The protein below binds the small molecule below.
Small molecule (SMILES): CC(=O)N[C@@H]1[C@@H](O)[C@H](O[C@@H]2O[C@H](CO)[C@H](O)[C@H](O[C@]3(C(=O)O)C[C@H](O)[C@@H](NC(C)=O)[C@H]([C@H](O)[C@H](O)CO)O3)[C@H]2O)[C@@H](CO)O[C@H]1O

Sequence of chain 44.A:
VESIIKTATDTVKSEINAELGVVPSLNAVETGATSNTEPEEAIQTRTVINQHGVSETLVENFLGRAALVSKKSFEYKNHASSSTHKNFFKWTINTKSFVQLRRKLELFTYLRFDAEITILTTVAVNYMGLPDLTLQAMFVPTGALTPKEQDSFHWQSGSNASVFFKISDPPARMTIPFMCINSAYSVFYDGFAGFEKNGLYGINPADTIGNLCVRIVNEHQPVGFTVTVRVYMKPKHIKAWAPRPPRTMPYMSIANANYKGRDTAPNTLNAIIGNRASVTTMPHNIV

Sequence of chain 44.C:
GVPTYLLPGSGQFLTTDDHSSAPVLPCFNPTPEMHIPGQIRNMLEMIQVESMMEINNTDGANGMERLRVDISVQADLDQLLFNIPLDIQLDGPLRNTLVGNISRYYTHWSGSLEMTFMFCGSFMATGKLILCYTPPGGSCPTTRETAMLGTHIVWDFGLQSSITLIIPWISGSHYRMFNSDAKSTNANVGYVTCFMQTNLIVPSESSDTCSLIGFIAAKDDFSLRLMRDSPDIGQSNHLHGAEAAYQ

Binding-site contacts:
Ligand atom C2 contacts residue ASP91 of chain 44.C at 3.2 Å.
Ligand atom O2 contacts residue GLY282 of chain 44.A at 3.8 Å.
Ligand atom O5 contacts residue ASN283 of chain 44.A at 3.7 Å.
Ligand atom C4 contacts residue ASN275 of chain 44.A at 3.7 Å.
Ligand atom O6 contacts residue ASN283 of chain 44.A at 3.0 Å (h-bond).
Ligand atom O4 contacts residue ARG95 of chain 44.C at 3.5 Å.
Ligand atom C10 contacts residue PRO231 of chain 44.C at 3.8 Å (hydrophobic).
Ligand atom C4 contacts residue ASP232 of chain 44.C at 3.4 Å.
Ligand atom O10 contacts residue ASN275 of chain 44.A at 3.0 Å (h-bond).
Ligand atom C5 contacts residue PRO274 of chain 44.A at 3.9 Å (hydrophobic).
Ligand atom O6 contacts residue PRO274 of chain 44.A at 3.6 Å.
Ligand atom C5 contacts residue PRO231 of chain 44.C at 3.7 Å (hydrophobic).
Ligand atom C1 contacts residue ASN283 of chain 44.A at 3.4 Å.
Ligand atom C5 contacts residue GLY282 of chain 44.A at 3.8 Å.
Ligand atom O3 contacts residue ASP91 of chain 44.C at 3.5 Å.
Ligand atom C10 contacts residue ASN275 of chain 44.A at 3.3 Å.
Ligand atom C4 contacts residue PRO231 of chain 44.C at 3.6 Å (hydrophobic).
Ligand atom N5 contacts residue PRO231 of chain 44.C at 3.0 Å (h-bond).
Ligand atom O6 contacts residue GLY282 of chain 44.A at 3.5 Å.
Ligand atom O10 contacts residue ARG270 of chain 44.A at 3.6 Å.
Ligand atom C11 contacts residue PRO231 of chain 44.C at 3.5 Å (hydrophobic).
Ligand atom O4 contacts residue PRO231 of chain 44.C at 3.9 Å.
Ligand atom O2 contacts residue ASP91 of chain 44.C at 2.5 Å (salt-bridge).
Ligand atom C1 contacts residue ARG104 of chain 44.C at 3.8 Å.
Ligand atom C5 contacts residue ASN283 of chain 44.A at 3.8 Å.
Ligand atom C3 contacts residue ARG104 of chain 44.C at 3.8 Å.
Ligand atom C11 contacts residue ILE233 of chain 44.C at 3.6 Å (hydrophobic).
Ligand atom O4 contacts residue ASP232 of chain 44.C at 2.8 Å (salt-bridge).
Ligand atom C5 contacts residue ASN275 of chain 44.A at 3.5 Å.
Ligand atom O1B contacts residue ARG104 of chain 44.C at 3.0 Å (salt-bridge).
Ligand atom O2 contacts residue PRO274 of chain 44.A at 3.4 Å.
Ligand atom O6 contacts residue ALA273 of chain 44.A at 3.7 Å.
Ligand atom C6 contacts residue GLY282 of chain 44.A at 3.6 Å.
Ligand atom C11 contacts residue GLY234 of chain 44.C at 3.8 Å.
Ligand atom O4 contacts residue ASN275 of chain 44.A at 3.0 Å (h-bond).
Ligand atom C11 contacts residue ASP232 of chain 44.C at 3.6 Å.
Ligand atom O7 contacts residue PRO274 of chain 44.A at 3.6 Å.
Ligand atom N5 contacts residue ASN275 of chain 44.A at 3.4 Å (h-bond).
Ligand atom C6 contacts residue ALA273 of chain 44.A at 3.8 Å (hydrophobic).
Ligand atom C6 contacts residue ASN283 of chain 44.A at 3.8 Å.